Sequence of chain 1.A:
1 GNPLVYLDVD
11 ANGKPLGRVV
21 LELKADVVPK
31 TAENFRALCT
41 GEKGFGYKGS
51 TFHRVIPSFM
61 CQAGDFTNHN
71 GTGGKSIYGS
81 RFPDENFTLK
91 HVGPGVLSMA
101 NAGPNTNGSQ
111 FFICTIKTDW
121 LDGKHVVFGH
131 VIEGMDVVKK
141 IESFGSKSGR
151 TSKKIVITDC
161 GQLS

Binding-site contacts:
Ligand atom C6 contacts residue GLY71 of chain 1.A at 4.0 Å.
Ligand atom O8 contacts residue GLY71 of chain 1.A at 3.0 Å (h-bond).
Ligand atom C9 contacts residue GLN110 of chain 1.A at 4.0 Å.
Ligand atom N14 contacts residue THR106 of chain 1.A at 3.0 Å (h-bond).
Ligand atom C1 contacts residue ARG81 of chain 1.A at 3.5 Å.
Ligand atom C6 contacts residue GLN110 of chain 1.A at 3.6 Å.
Ligand atom C17 contacts residue ARG81 of chain 1.A at 4.1 Å.
Ligand atom C12 contacts residue ASN101 of chain 1.A at 4.2 Å.
Ligand atom O8 contacts residue GLN110 of chain 1.A at 3.2 Å (h-bond).
Ligand atom C12 contacts residue THR106 of chain 1.A at 3.2 Å.
Ligand atom O10 contacts residue ALA100 of chain 1.A at 3.5 Å.
Ligand atom C15 contacts residue THR106 of chain 1.A at 4.1 Å.
Ligand atom C13 contacts residue THR106 of chain 1.A at 3.5 Å.
Ligand atom C5 contacts residue GLY73 of chain 1.A at 3.6 Å.
Ligand atom C11 contacts residue ASN101 of chain 1.A at 3.9 Å.
Ligand atom C6 contacts residue THR72 of chain 1.A at 3.6 Å.
Ligand atom C2 contacts residue ARG81 of chain 1.A at 3.9 Å.
Ligand atom C9 contacts residue ALA100 of chain 1.A at 4.1 Å (hydrophobic).
Ligand atom C15 contacts residue SER80 of chain 1.A at 3.1 Å.
Ligand atom C15 contacts residue GLY74 of chain 1.A at 3.4 Å.
Ligand atom C15 contacts residue GLY108 of chain 1.A at 3.6 Å.
Ligand atom C4 contacts residue THR72 of chain 1.A at 3.4 Å.
Ligand atom C9 contacts residue GLY71 of chain 1.A at 4.1 Å.
Ligand atom C5 contacts residue THR72 of chain 1.A at 4.0 Å.
Ligand atom O18 contacts residue ARG81 of chain 1.A at 3.0 Å (salt-bridge).
Ligand atom C1 contacts residue ALA102 of chain 1.A at 3.6 Å (hydrophobic).
Ligand atom C11 contacts residue GLN110 of chain 1.A at 3.9 Å.
Ligand atom O10 contacts residue ASN101 of chain 1.A at 3.2 Å.
Ligand atom C7 contacts residue GLN110 of chain 1.A at 3.3 Å.
Ligand atom N14 contacts residue GLY108 of chain 1.A at 3.9 Å.
Ligand atom C4 contacts residue GLY73 of chain 1.A at 3.8 Å.
Ligand atom O10 contacts residue ALA102 of chain 1.A at 3.8 Å.
Ligand atom C9 contacts residue ASN101 of chain 1.A at 3.4 Å.
Ligand atom C9 contacts residue JWB1 of chain 1.B at 3.3 Å.
Ligand atom C16 contacts residue SER80 of chain 1.A at 3.2 Å.
Ligand atom C16 contacts residue GLY74 of chain 1.A at 3.5 Å.
Ligand atom C11 contacts residue ALA102 of chain 1.A at 4.0 Å (hydrophobic).
Ligand atom C7 contacts residue GLY71 of chain 1.A at 3.8 Å.
Ligand atom C6 contacts residue GLY73 of chain 1.A at 3.7 Å.
Ligand atom O8 contacts residue JWB1 of chain 1.B at 4.0 Å.

A protein and the small-molecule ligand that binds it are described below.
Small molecule (SMILES): CCN1Cc2cc3c(cc2NCCC1=O)OCO3